Binding-site contacts:
Ligand atom O5 contacts residue ASN89 of chain 1.A at 3.2 Å (h-bond).
Ligand atom C3 contacts residue ASN68 of chain 1.A at 3.8 Å.
Ligand atom C4 contacts residue EDO1 of chain 1.AA at 4.5 Å.
Ligand atom C7 contacts residue PRO67 of chain 1.A at 4.2 Å (hydrophobic).
Ligand atom C5 contacts residue ASN68 of chain 1.A at 3.6 Å.
Ligand atom C6 contacts residue ASP91 of chain 1.A at 4.0 Å.
Ligand atom O6 contacts residue ASN89 of chain 1.A at 3.7 Å.
Ligand atom C1 contacts residue ASN68 of chain 1.A at 1.4 Å.
Ligand atom O5 contacts residue EDO1 of chain 1.AA at 4.1 Å.
Ligand atom O6 contacts residue ASP91 of chain 1.A at 3.7 Å.
Ligand atom O3 contacts residue EDO1 of chain 1.AA at 4.4 Å.
Ligand atom C2 contacts residue ASN89 of chain 1.A at 4.0 Å.
Ligand atom C3 contacts residue EDO1 of chain 1.AA at 4.3 Å.
Ligand atom C8 contacts residue PRO67 of chain 1.A at 4.2 Å (hydrophobic).
Ligand atom C5 contacts residue ASN89 of chain 1.A at 4.4 Å.
Ligand atom O7 contacts residue ASN68 of chain 1.A at 4.4 Å.
Ligand atom C2 contacts residue ASN68 of chain 1.A at 2.4 Å.
Ligand atom C4 contacts residue ASN68 of chain 1.A at 4.2 Å.
Ligand atom C1 contacts residue EDO1 of chain 1.AA at 4.0 Å.
Ligand atom C7 contacts residue ASN68 of chain 1.A at 3.5 Å.
Ligand atom N2 contacts residue ASN68 of chain 1.A at 2.9 Å (h-bond).
Ligand atom C8 contacts residue ASN68 of chain 1.A at 3.8 Å.
Ligand atom C2 contacts residue EDO1 of chain 1.AA at 3.4 Å.
Ligand atom O5 contacts residue ASN68 of chain 1.A at 2.3 Å (h-bond).
Ligand atom N2 contacts residue EDO1 of chain 1.AA at 3.9 Å.
Ligand atom O7 contacts residue PRO67 of chain 1.A at 3.8 Å.
Ligand atom C1 contacts residue ASN89 of chain 1.A at 3.6 Å.

Sequence of chain 1.A:
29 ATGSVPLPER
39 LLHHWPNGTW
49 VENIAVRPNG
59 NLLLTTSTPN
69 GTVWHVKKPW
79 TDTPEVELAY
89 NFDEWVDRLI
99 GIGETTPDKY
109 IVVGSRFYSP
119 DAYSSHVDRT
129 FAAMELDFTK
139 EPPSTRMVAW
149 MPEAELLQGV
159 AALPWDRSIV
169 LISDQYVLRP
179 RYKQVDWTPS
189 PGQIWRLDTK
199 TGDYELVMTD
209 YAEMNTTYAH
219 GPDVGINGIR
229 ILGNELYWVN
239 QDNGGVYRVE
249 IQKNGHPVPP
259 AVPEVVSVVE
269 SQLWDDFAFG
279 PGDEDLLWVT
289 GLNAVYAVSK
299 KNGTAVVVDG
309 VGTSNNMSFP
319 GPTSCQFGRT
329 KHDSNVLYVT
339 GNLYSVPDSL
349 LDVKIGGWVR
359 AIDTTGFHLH

A protein and the small-molecule ligand that binds it are described below.
Small molecule (SMILES): CC(=O)N[C@@H]1[C@@H](O)[C@H](O)[C@@H](CO)O[C@H]1O